Sequence of chain 1.B:
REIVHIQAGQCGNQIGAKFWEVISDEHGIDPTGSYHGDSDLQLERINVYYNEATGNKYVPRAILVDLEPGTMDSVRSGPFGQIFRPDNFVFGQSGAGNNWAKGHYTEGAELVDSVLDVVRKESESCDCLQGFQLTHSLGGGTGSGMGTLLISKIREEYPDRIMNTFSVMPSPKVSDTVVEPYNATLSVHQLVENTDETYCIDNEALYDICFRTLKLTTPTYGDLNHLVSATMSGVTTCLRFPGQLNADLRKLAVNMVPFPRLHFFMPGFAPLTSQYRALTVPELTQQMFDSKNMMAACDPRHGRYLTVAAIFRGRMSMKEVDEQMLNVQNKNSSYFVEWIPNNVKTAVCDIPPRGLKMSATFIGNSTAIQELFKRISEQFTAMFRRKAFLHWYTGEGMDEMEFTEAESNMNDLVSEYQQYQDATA

Sequence of chain 1.A:
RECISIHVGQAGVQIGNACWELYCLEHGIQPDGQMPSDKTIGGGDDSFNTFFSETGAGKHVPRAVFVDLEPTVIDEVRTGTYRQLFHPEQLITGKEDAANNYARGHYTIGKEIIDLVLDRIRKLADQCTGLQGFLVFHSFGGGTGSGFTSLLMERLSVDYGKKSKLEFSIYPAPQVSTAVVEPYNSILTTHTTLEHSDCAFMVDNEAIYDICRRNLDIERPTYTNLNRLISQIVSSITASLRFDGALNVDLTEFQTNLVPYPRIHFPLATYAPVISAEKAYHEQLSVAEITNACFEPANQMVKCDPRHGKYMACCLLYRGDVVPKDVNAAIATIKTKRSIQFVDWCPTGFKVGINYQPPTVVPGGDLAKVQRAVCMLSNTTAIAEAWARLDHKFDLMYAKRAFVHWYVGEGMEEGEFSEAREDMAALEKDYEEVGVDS

This protein binds this small molecule.
Small molecule (SMILES): COc1ccc(/C=C(\C)C(=O)c2cc(OC)c3c(c2)OCO3)cc1O

Binding-site contacts:
Ligand atom OAG contacts residue VAL181 of chain 1.A at 3.3 Å (h-bond).
Ligand atom CAD contacts residue LYS350 of chain 1.B at 3.8 Å.
Ligand atom CAS contacts residue CYS239 of chain 1.B at 3.8 Å (hydrophobic).
Ligand atom CAM contacts residue ASN256 of chain 1.B at 3.7 Å.
Ligand atom CAX contacts residue VAL236 of chain 1.B at 2.9 Å (hydrophobic).
Ligand atom OAG contacts residue LYS350 of chain 1.B at 3.6 Å.
Ligand atom CAF contacts residue THR179 of chain 1.A at 3.3 Å.
Ligand atom CAP contacts residue LEU253 of chain 1.B at 3.5 Å (hydrophobic).
Ligand atom OAU contacts residue ILE316 of chain 1.B at 3.3 Å.
Ligand atom CAP contacts residue ALA248 of chain 1.B at 3.7 Å (hydrophobic).
Ligand atom CAE contacts residue ASN256 of chain 1.B at 3.6 Å.
Ligand atom CAA contacts residue LYS350 of chain 1.B at 3.7 Å.
Ligand atom CAM contacts residue LYS252 of chain 1.B at 3.7 Å.
Ligand atom CAA contacts residue ASN256 of chain 1.B at 3.6 Å.
Ligand atom OAW contacts residue LEU240 of chain 1.B at 3.4 Å.
Ligand atom CAI contacts residue ASN348 of chain 1.B at 3.2 Å.
Ligand atom OAW contacts residue LEU253 of chain 1.B at 3.5 Å.
Ligand atom OAN contacts residue ALA248 of chain 1.B at 3.3 Å.
Ligand atom OAG contacts residue ALA180 of chain 1.A at 3.3 Å.
Ligand atom CAF contacts residue LYS350 of chain 1.B at 3.6 Å.
Ligand atom CAD contacts residue ASN256 of chain 1.B at 3.6 Å.
Ligand atom OAG contacts residue ASN256 of chain 1.B at 3.6 Å (h-bond).
Ligand atom CAB contacts residue ASN256 of chain 1.B at 3.6 Å.
Ligand atom CAQ contacts residue LEU253 of chain 1.B at 3.7 Å (hydrophobic).
Ligand atom OAU contacts residue CYS239 of chain 1.B at 3.3 Å (h-bond).
Ligand atom CAO contacts residue ALA248 of chain 1.B at 3.7 Å (hydrophobic).
Ligand atom CAV contacts residue ILE316 of chain 1.B at 3.7 Å (hydrophobic).
Ligand atom CAA contacts residue THR179 of chain 1.A at 3.3 Å.
Ligand atom OAN contacts residue LYS252 of chain 1.B at 3.3 Å.
Ligand atom OAH contacts residue VAL181 of chain 1.A at 3.7 Å.
Ligand atom OAY contacts residue VAL236 of chain 1.B at 3.4 Å (h-bond).
Ligand atom OAH contacts residue LYS350 of chain 1.B at 3.8 Å.
Ligand atom CAP contacts residue ASP249 of chain 1.B at 3.4 Å.
Ligand atom OAN contacts residue ASP249 of chain 1.B at 3.4 Å (salt-bridge).
Ligand atom OAG contacts residue THR179 of chain 1.A at 2.6 Å (h-bond).
Ligand atom CAX contacts residue LEU240 of chain 1.B at 3.6 Å (hydrophobic).
Ligand atom CAF contacts residue ASN256 of chain 1.B at 3.5 Å.
Ligand atom CAR contacts residue CYS239 of chain 1.B at 3.8 Å (hydrophobic).
Ligand atom CAC contacts residue ASN256 of chain 1.B at 3.7 Å.
Ligand atom CAE contacts residue LYS350 of chain 1.B at 3.4 Å.